Sequence of chain 1.B:
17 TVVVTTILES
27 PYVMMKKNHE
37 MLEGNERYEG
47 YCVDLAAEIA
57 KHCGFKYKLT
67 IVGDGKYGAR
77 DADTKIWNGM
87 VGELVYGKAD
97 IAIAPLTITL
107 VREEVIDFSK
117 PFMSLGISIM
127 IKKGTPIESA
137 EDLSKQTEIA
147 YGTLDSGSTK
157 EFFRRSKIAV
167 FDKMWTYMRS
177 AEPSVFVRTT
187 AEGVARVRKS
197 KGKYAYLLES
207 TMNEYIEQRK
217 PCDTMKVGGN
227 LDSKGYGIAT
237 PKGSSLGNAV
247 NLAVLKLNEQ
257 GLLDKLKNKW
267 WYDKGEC

Binding-site contacts:
Ligand atom C17 contacts residue 1YV1 of chain 2.I at 0.7 Å.
Ligand atom C14 contacts residue PRO117 of chain 1.B at 3.5 Å (hydrophobic).
Ligand atom C6 contacts residue 1YV1 of chain 2.I at 1.5 Å.
Ligand atom O22 contacts residue LYS116 of chain 2.B at 3.4 Å.
Ligand atom N21 contacts residue PRO117 of chain 2.B at 2.8 Å (h-bond).
Ligand atom C4 contacts residue PRO117 of chain 1.B at 3.6 Å (hydrophobic).
Ligand atom C18 contacts residue 1YV1 of chain 2.I at 3.3 Å.
Ligand atom N20 contacts residue 1YV1 of chain 2.I at 3.0 Å.
Ligand atom C14 contacts residue 1YV1 of chain 2.I at 1.1 Å.
Ligand atom C1 contacts residue LEU251 of chain 2.B at 3.4 Å (hydrophobic).
Ligand atom C10 contacts residue PRO117 of chain 2.B at 3.4 Å (hydrophobic).
Ligand atom C18 contacts residue ASN254 of chain 2.B at 3.5 Å.
Ligand atom C2 contacts residue LEU251 of chain 2.B at 3.4 Å (hydrophobic).
Ligand atom C3 contacts residue 1YV1 of chain 2.I at 0.9 Å.
Ligand atom C9 contacts residue 1YV1 of chain 2.I at 0.7 Å.
Ligand atom C19 contacts residue 1YV1 of chain 2.I at 1.0 Å.
Ligand atom C4 contacts residue 1YV1 of chain 2.I at 0.2 Å.
Ligand atom C13 contacts residue ASN254 of chain 1.B at 3.5 Å.
Ligand atom C2 contacts residue ILE104 of chain 1.B at 3.5 Å (hydrophobic).
Ligand atom N20 contacts residue PHE118 of chain 1.B at 3.3 Å (h-bond).
Ligand atom C16 contacts residue 1YV1 of chain 2.I at 0.7 Å.
Ligand atom S24 contacts residue 1YV1 of chain 2.I at 2.6 Å.
Ligand atom C7 contacts residue 1YV1 of chain 2.I at 1.0 Å.
Ligand atom N21 contacts residue 1YV1 of chain 2.I at 1.5 Å.
Ligand atom O23 contacts residue LYS230 of chain 1.B at 3.2 Å.
Ligand atom O23 contacts residue 1YV1 of chain 2.I at 2.6 Å.
Ligand atom N20 contacts residue LEU259 of chain 1.B at 3.1 Å.
Ligand atom C12 contacts residue PRO117 of chain 2.B at 3.4 Å (hydrophobic).
Ligand atom C7 contacts residue SER120 of chain 1.B at 3.5 Å.
Ligand atom C15 contacts residue 1YV1 of chain 2.I at 0.7 Å.
Ligand atom C11 contacts residue 1YV1 of chain 2.I at 0.8 Å.
Ligand atom C12 contacts residue 1YV1 of chain 2.I at 0.2 Å.
Ligand atom C19 contacts residue PRO117 of chain 2.B at 3.5 Å (hydrophobic).
Ligand atom N20 contacts residue ASN254 of chain 1.B at 3.0 Å (h-bond).
Ligand atom O23 contacts residue GLY231 of chain 1.B at 2.9 Å (h-bond).
Ligand atom C5 contacts residue 1YV1 of chain 2.I at 0.9 Å.
Ligand atom C3 contacts residue SER229 of chain 1.B at 3.5 Å.
Ligand atom C10 contacts residue 1YV1 of chain 2.I at 1.7 Å.
Ligand atom C13 contacts residue 1YV1 of chain 2.I at 2.1 Å.
Ligand atom C8 contacts residue 1YV1 of chain 2.I at 0.8 Å.

Sequence of chain 2.B:
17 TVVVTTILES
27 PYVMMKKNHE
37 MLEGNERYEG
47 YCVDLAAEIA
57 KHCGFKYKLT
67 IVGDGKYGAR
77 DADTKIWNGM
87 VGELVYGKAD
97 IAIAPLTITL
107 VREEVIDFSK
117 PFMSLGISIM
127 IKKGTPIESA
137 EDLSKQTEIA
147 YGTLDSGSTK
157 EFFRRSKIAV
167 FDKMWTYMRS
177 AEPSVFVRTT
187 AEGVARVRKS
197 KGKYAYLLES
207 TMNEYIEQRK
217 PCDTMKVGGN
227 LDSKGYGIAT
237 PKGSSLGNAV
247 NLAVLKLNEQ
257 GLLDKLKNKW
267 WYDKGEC

A small-molecule ligand and the protein it binds are described below.
Small molecule (SMILES): CC(C)S(=O)(=O)NC[C@H](C)c1ccc(-c2ccc(C#N)cc2)cc1